Sequence of chain 1.W:
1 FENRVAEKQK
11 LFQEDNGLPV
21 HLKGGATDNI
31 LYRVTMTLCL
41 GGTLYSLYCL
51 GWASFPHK

Binding-site contacts:
Ligand atom O25 contacts residue ARG156 of chain 1.P at 3.0 Å (salt-bridge).
Ligand atom C15 contacts residue LEU160 of chain 1.P at 4.1 Å (hydrophobic).
Ligand atom C6 contacts residue GLN161 of chain 1.P at 4.0 Å.
Ligand atom C1 contacts residue PHE164 of chain 1.P at 4.5 Å (hydrophobic).
Ligand atom C10 contacts residue PHE164 of chain 1.P at 4.3 Å (hydrophobic).
Ligand atom C18 contacts residue LEU223 of chain 1.P at 3.5 Å (hydrophobic).
Ligand atom C19 contacts residue PHE219 of chain 1.P at 3.7 Å (hydrophobic).
Ligand atom C19 contacts residue PHE164 of chain 1.P at 3.4 Å (hydrophobic).
Ligand atom C23 contacts residue LEU160 of chain 1.P at 4.2 Å (hydrophobic).
Ligand atom C6 contacts residue PHE164 of chain 1.P at 3.8 Å (hydrophobic).
Ligand atom C24 contacts residue PHE1 of chain 1.W at 3.5 Å (hydrophobic).
Ligand atom C15 contacts residue LYS157 of chain 1.P at 4.4 Å.
Ligand atom C7 contacts residue GLN161 of chain 1.P at 4.1 Å.
Ligand atom C23 contacts residue ARG156 of chain 1.P at 3.4 Å.
Ligand atom C4 contacts residue PHE164 of chain 1.P at 4.5 Å (hydrophobic).
Ligand atom O25 contacts residue PHE225 of chain 1.P at 4.3 Å.
Ligand atom C24 contacts residue ARG156 of chain 1.P at 3.1 Å.
Ligand atom C3 contacts residue PHE164 of chain 1.P at 4.5 Å (hydrophobic).
Ligand atom O26 contacts residue ARG156 of chain 1.P at 2.9 Å (salt-bridge).
Ligand atom C5 contacts residue PHE164 of chain 1.P at 3.7 Å (hydrophobic).
Ligand atom O26 contacts residue PHE1 of chain 1.W at 2.6 Å (h-bond).
Ligand atom O7 contacts residue GLN161 of chain 1.P at 4.5 Å.
Ligand atom C16 contacts residue LEU160 of chain 1.P at 4.3 Å (hydrophobic).
Ligand atom C18 contacts residue LEU160 of chain 1.P at 4.2 Å (hydrophobic).
Ligand atom O25 contacts residue PHE1 of chain 1.W at 3.7 Å.

Sequence of chain 1.P:
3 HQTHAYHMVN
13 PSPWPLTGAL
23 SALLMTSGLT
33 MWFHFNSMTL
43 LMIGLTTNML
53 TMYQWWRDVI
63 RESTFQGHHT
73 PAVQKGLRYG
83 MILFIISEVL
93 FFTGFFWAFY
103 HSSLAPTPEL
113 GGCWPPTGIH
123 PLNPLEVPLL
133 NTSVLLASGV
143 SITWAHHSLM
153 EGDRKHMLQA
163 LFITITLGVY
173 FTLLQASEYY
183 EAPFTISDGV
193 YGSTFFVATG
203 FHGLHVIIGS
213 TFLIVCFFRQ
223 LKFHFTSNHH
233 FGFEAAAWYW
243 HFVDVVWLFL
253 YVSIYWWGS

This protein binds this small molecule.
Small molecule (SMILES): C[C@H](CCC(=O)O)[C@H]1CC[C@H]2[C@@H]3[C@H](O)C[C@@H]4C[C@H](O)CC[C@]4(C)[C@H]3C[C@H](O)[C@]12C